Sequence of chain 1.A:
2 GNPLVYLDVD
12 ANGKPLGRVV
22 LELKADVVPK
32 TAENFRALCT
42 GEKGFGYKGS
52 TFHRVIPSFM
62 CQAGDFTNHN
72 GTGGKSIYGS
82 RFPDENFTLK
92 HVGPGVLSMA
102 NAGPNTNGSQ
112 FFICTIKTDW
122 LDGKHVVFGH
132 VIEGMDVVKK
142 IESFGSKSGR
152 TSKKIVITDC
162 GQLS

Binding-site contacts:
Ligand atom C3 contacts residue GLN111 of chain 1.A at 3.7 Å.
Ligand atom C4 contacts residue GLN111 of chain 1.A at 3.6 Å.
Ligand atom C8 contacts residue ASN102 of chain 1.A at 3.4 Å.
Ligand atom C3 contacts residue ASN102 of chain 1.A at 3.8 Å.
Ligand atom C1 contacts residue ASN102 of chain 1.A at 3.6 Å.
Ligand atom C6 contacts residue GLN111 of chain 1.A at 3.8 Å.
Ligand atom C8 contacts residue ALA101 of chain 1.A at 3.8 Å (hydrophobic).
Ligand atom C19 contacts residue PHE113 of chain 1.A at 3.9 Å (hydrophobic).
Ligand atom C23 contacts residue ALA103 of chain 1.A at 3.9 Å (hydrophobic).
Ligand atom C8 contacts residue GLN111 of chain 1.A at 3.7 Å.
Ligand atom C19 contacts residue ARG55 of chain 1.A at 3.8 Å.
Ligand atom N10 contacts residue ASN102 of chain 1.A at 3.0 Å (h-bond).
Ligand atom C7 contacts residue ALA101 of chain 1.A at 3.7 Å (hydrophobic).
Ligand atom C5 contacts residue GLN111 of chain 1.A at 3.8 Å.
Ligand atom O13 contacts residue GLN63 of chain 1.A at 2.9 Å (h-bond).
Ligand atom C23 contacts residue ASN102 of chain 1.A at 3.7 Å.
Ligand atom C18 contacts residue PHE113 of chain 1.A at 3.5 Å (hydrophobic).
Ligand atom O17 contacts residue ALA101 of chain 1.A at 3.2 Å.
Ligand atom C7 contacts residue ASN102 of chain 1.A at 3.5 Å.
Ligand atom C14 contacts residue ASN102 of chain 1.A at 3.6 Å.
Ligand atom N9 contacts residue ARG82 of chain 1.A at 3.2 Å (salt-bridge).
Ligand atom O16 contacts residue ARG55 of chain 1.A at 3.1 Å (salt-bridge).
Ligand atom N9 contacts residue THR107 of chain 1.A at 3.1 Å (h-bond).
Ligand atom C6 contacts residue THR107 of chain 1.A at 3.7 Å.
Ligand atom C5 contacts residue ARG82 of chain 1.A at 3.7 Å.
Ligand atom C2 contacts residue GLN63 of chain 1.A at 3.6 Å.
Ligand atom O17 contacts residue HIS126 of chain 1.A at 3.3 Å.
Ligand atom C23 contacts residue GLY104 of chain 1.A at 3.7 Å.
Ligand atom N1 contacts residue GLY72 of chain 1.A at 3.1 Å (h-bond).
Ligand atom C15 contacts residue ARG55 of chain 1.A at 3.9 Å.
Ligand atom C20 contacts residue ASN102 of chain 1.A at 3.5 Å.
Ligand atom C4 contacts residue GLY72 of chain 1.A at 3.6 Å.
Ligand atom O17 contacts residue ASN102 of chain 1.A at 3.1 Å (h-bond).
Ligand atom C18 contacts residue GLN63 of chain 1.A at 3.8 Å.
Ligand atom C3 contacts residue GLY72 of chain 1.A at 3.6 Å.
Ligand atom N9 contacts residue GLY109 of chain 1.A at 3.6 Å (h-bond).
Ligand atom O16 contacts residue GLN63 of chain 1.A at 3.5 Å (h-bond).
Ligand atom C1 contacts residue GLY72 of chain 1.A at 3.3 Å.
Ligand atom N1 contacts residue GLN111 of chain 1.A at 3.9 Å.
Ligand atom C7 contacts residue GLN111 of chain 1.A at 3.7 Å.

A small-molecule ligand and the protein it binds are described below.
Small molecule (SMILES): CCOC(=O)[C@H](CCSC)NC(=O)NCc1ccc(N)cc1